Binding-site contacts:
Ligand atom OAA contacts residue TYR107 of chain 1.A at 3.3 Å.
Ligand atom CAU contacts residue LEU182 of chain 1.A at 3.5 Å (hydrophobic).
Ligand atom CAJ contacts residue LEU182 of chain 1.A at 3.6 Å (hydrophobic).
Ligand atom CAO contacts residue GLY111 of chain 1.A at 3.4 Å.
Ligand atom NAB contacts residue ASP193 of chain 1.A at 3.3 Å (salt-bridge).
Ligand atom CAT contacts residue LEU182 of chain 1.A at 3.4 Å (hydrophobic).
Ligand atom CAI contacts residue TYR107 of chain 1.A at 3.8 Å (hydrophobic).
Ligand atom CAR contacts residue ALA108 of chain 1.A at 3.7 Å (hydrophobic).
Ligand atom CAN contacts residue VAL39 of chain 1.A at 3.6 Å (hydrophobic).
Ligand atom CAM contacts residue GLY111 of chain 1.A at 3.3 Å.
Ligand atom OAB contacts residue GLY111 of chain 1.A at 3.9 Å.
Ligand atom CAR contacts residue ALA57 of chain 1.A at 3.7 Å (hydrophobic).
Ligand atom CAP contacts residue GLY111 of chain 1.A at 3.4 Å.
Ligand atom CAF contacts residue LEU182 of chain 1.A at 3.9 Å (hydrophobic).
Ligand atom CAK contacts residue LEU182 of chain 1.A at 3.8 Å (hydrophobic).
Ligand atom CAU contacts residue VAL39 of chain 1.A at 3.6 Å (hydrophobic).
Ligand atom CAA contacts residue TYR110 of chain 1.A at 3.9 Å (hydrophobic).
Ligand atom CAP contacts residue ALA108 of chain 1.A at 3.1 Å (hydrophobic).
Ligand atom CAT contacts residue ALA57 of chain 1.A at 3.9 Å (hydrophobic).
Ligand atom CAH contacts residue LEU31 of chain 1.A at 3.7 Å (hydrophobic).
Ligand atom OAA contacts residue ALA108 of chain 1.A at 2.8 Å (h-bond).
Ligand atom OAA contacts residue ALA57 of chain 1.A at 3.9 Å.
Ligand atom NAL contacts residue ALA57 of chain 1.A at 3.3 Å.
Ligand atom NAL contacts residue LEU182 of chain 1.A at 3.7 Å.
Ligand atom CAF contacts residue LEU31 of chain 1.A at 3.8 Å (hydrophobic).
Ligand atom CAP contacts residue TYR107 of chain 1.A at 3.8 Å (hydrophobic).
Ligand atom CAI contacts residue ALA108 of chain 1.A at 3.2 Å (hydrophobic).
Ligand atom CAT contacts residue GLU106 of chain 1.A at 3.9 Å.
Ligand atom CAK contacts residue VAL39 of chain 1.A at 3.7 Å (hydrophobic).
Ligand atom CAA contacts residue LYS109 of chain 1.A at 3.3 Å.
Ligand atom NAB contacts residue VAL39 of chain 1.A at 3.6 Å.
Ligand atom CAI contacts residue LEU31 of chain 1.A at 3.7 Å (hydrophobic).
Ligand atom CAQ contacts residue GLY111 of chain 1.A at 3.7 Å.
Ligand atom CAS contacts residue LEU182 of chain 1.A at 3.6 Å (hydrophobic).
Ligand atom CAI contacts residue GLY111 of chain 1.A at 3.6 Å.
Ligand atom CAH contacts residue GLY111 of chain 1.A at 3.6 Å.
Ligand atom CAQ contacts residue LEU31 of chain 1.A at 3.7 Å (hydrophobic).
Ligand atom CAJ contacts residue VAL105 of chain 1.A at 3.7 Å (hydrophobic).
Ligand atom CAA contacts residue GLY111 of chain 1.A at 3.7 Å.
Ligand atom NAL contacts residue GLU106 of chain 1.A at 3.0 Å (salt-bridge).

The small molecule below binds the protein below.
Small molecule (SMILES): COc1ccc(/C=C2\C(=O)Nc3ccc(N)cc32)cc1

Sequence of chain 1.A:
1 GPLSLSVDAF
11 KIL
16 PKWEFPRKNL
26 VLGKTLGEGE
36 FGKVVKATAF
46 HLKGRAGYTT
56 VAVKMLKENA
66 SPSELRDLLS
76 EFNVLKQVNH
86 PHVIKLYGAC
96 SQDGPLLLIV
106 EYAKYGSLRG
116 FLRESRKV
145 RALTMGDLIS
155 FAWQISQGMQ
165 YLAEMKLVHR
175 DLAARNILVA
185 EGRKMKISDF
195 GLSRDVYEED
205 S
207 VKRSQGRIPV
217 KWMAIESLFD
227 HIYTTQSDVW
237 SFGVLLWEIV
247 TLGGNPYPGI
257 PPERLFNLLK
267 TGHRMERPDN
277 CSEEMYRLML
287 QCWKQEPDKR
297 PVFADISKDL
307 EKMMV